A protein and the small-molecule ligand that binds it are described below.
Small molecule (SMILES): CC(=O)N[C@@H]1[C@@H](O)[C@H](O)[C@@H](CO)O[C@H]1O

Sequence of chain 1.A:
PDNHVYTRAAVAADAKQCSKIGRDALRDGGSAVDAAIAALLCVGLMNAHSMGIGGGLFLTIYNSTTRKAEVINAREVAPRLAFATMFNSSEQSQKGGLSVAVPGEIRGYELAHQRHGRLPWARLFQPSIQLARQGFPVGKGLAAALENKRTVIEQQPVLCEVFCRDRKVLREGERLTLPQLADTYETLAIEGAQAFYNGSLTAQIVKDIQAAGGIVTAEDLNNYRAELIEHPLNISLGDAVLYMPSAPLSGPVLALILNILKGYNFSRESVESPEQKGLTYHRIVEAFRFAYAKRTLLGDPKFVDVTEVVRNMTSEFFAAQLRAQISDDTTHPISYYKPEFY

Binding-site contacts:
Ligand atom C5 contacts residue THR97 of chain 1.A at 4.0 Å.
Ligand atom C5 contacts residue ASN95 of chain 1.A at 3.7 Å.
Ligand atom C6 contacts residue THR97 of chain 1.A at 3.8 Å.
Ligand atom C3 contacts residue ARG150 of chain 1.A at 3.4 Å.
Ligand atom C1 contacts residue THR97 of chain 1.A at 4.2 Å.
Ligand atom O5 contacts residue THR98 of chain 1.A at 3.4 Å.
Ligand atom C6 contacts residue THR98 of chain 1.A at 3.5 Å.
Ligand atom O6 contacts residue THR98 of chain 1.A at 3.5 Å.
Ligand atom C7 contacts residue HIS148 of chain 1.A at 3.6 Å.
Ligand atom O5 contacts residue ASN95 of chain 1.A at 2.4 Å (h-bond).
Ligand atom N2 contacts residue ASN95 of chain 1.A at 2.9 Å (h-bond).
Ligand atom C5 contacts residue THR98 of chain 1.A at 4.1 Å.
Ligand atom O7 contacts residue HIS148 of chain 1.A at 2.7 Å (h-bond).
Ligand atom C8 contacts residue HIS148 of chain 1.A at 3.5 Å.
Ligand atom O5 contacts residue THR97 of chain 1.A at 4.0 Å.
Ligand atom C2 contacts residue ARG150 of chain 1.A at 4.0 Å.
Ligand atom O7 contacts residue ARG147 of chain 1.A at 3.5 Å (salt-bridge).
Ligand atom C7 contacts residue ARG150 of chain 1.A at 3.5 Å.
Ligand atom O7 contacts residue ASN95 of chain 1.A at 3.8 Å.
Ligand atom C3 contacts residue ASN95 of chain 1.A at 3.8 Å.
Ligand atom C4 contacts residue ASN95 of chain 1.A at 4.2 Å.
Ligand atom C8 contacts residue ARG150 of chain 1.A at 3.6 Å.
Ligand atom C8 contacts residue SER63 of chain 1.A at 4.0 Å.
Ligand atom O7 contacts residue ARG150 of chain 1.A at 4.1 Å.
Ligand atom C7 contacts residue ASN95 of chain 1.A at 3.6 Å.
Ligand atom C2 contacts residue ASN95 of chain 1.A at 2.4 Å.
Ligand atom C1 contacts residue ASN95 of chain 1.A at 1.5 Å.
Ligand atom O3 contacts residue ARG150 of chain 1.A at 2.6 Å (salt-bridge).
Ligand atom N2 contacts residue ARG150 of chain 1.A at 3.4 Å (salt-bridge).